Binding-site contacts:
Ligand atom CH2 contacts residue ILE133 of chain 1.Q at 3.7 Å (hydrophobic).
Ligand atom CE2 contacts residue ASP132 of chain 1.Q at 4.0 Å.
Ligand atom CE3 contacts residue VAL143 of chain 1.Q at 4.0 Å (hydrophobic).
Ligand atom NE1 contacts residue VAL40 of chain 1.Q at 3.7 Å.
Ligand atom CZ3 contacts residue GLY7 of chain 1.Q at 3.8 Å.
Ligand atom CE3 contacts residue GLY7 of chain 1.Q at 3.7 Å.
Ligand atom CZ2 contacts residue PHE5 of chain 1.Q at 3.8 Å (hydrophobic).
Ligand atom CD1 contacts residue MSE129 of chain 1.Q at 4.3 Å.
Ligand atom CG contacts residue GLY7 of chain 1.Q at 3.8 Å.
Ligand atom CZ2 contacts residue MSE129 of chain 1.Q at 4.0 Å.
Ligand atom CE2 contacts residue MSE129 of chain 1.Q at 3.8 Å.
Ligand atom CD2 contacts residue MSE129 of chain 1.Q at 4.1 Å.
Ligand atom CD1 contacts residue VAL40 of chain 1.Q at 3.5 Å (hydrophobic).
Ligand atom CZ3 contacts residue MSE129 of chain 1.Q at 4.1 Å.
Ligand atom NE1 contacts residue MSE129 of chain 1.Q at 3.8 Å.
Ligand atom C contacts residue GLN147 of chain 1.Q at 4.2 Å.
Ligand atom CZ3 contacts residue VAL141 of chain 1.Q at 3.6 Å (hydrophobic).
Ligand atom CH2 contacts residue PHE5 of chain 1.Q at 4.0 Å (hydrophobic).
Ligand atom CZ3 contacts residue VAL143 of chain 1.Q at 3.5 Å (hydrophobic).
Ligand atom CZ2 contacts residue ILE133 of chain 1.Q at 3.8 Å (hydrophobic).
Ligand atom CD2 contacts residue GLY7 of chain 1.Q at 3.6 Å.
Ligand atom CE3 contacts residue MSE129 of chain 1.Q at 4.0 Å.
Ligand atom CE2 contacts residue GLY7 of chain 1.Q at 3.7 Å.
Ligand atom CD1 contacts residue ASP132 of chain 1.Q at 3.7 Å.
Ligand atom NE1 contacts residue ASP132 of chain 1.Q at 2.9 Å (salt-bridge).
Ligand atom NE1 contacts residue HIS43 of chain 1.Q at 3.8 Å.
Ligand atom NE1 contacts residue GLY7 of chain 1.Q at 4.0 Å.
Ligand atom OXT contacts residue GLN147 of chain 1.Q at 4.1 Å.
Ligand atom CZ2 contacts residue ASP132 of chain 1.Q at 4.2 Å.
Ligand atom N contacts residue GLN147 of chain 1.Q at 4.2 Å.
Ligand atom CA contacts residue GLN147 of chain 1.Q at 4.2 Å.
Ligand atom CD1 contacts residue GLY7 of chain 1.Q at 4.1 Å.
Ligand atom CB contacts residue GLY7 of chain 1.Q at 3.6 Å.
Ligand atom CH2 contacts residue GLY7 of chain 1.Q at 3.9 Å.
Ligand atom O contacts residue GLN9 of chain 1.Q at 3.8 Å.
Ligand atom CH2 contacts residue VAL141 of chain 1.Q at 3.7 Å (hydrophobic).
Ligand atom CZ2 contacts residue GLY7 of chain 1.Q at 4.0 Å.
Ligand atom CD1 contacts residue HIS43 of chain 1.Q at 3.6 Å.
Ligand atom N contacts residue MSE129 of chain 1.Q at 3.4 Å (h-bond).
Ligand atom CB contacts residue VAL40 of chain 1.Q at 4.2 Å (hydrophobic).

A small-molecule ligand and the protein it binds are described below.
Small molecule (SMILES): N[C@@H](Cc1c[nH]c2ccccc12)C(=O)O

Sequence of chain 1.Q:
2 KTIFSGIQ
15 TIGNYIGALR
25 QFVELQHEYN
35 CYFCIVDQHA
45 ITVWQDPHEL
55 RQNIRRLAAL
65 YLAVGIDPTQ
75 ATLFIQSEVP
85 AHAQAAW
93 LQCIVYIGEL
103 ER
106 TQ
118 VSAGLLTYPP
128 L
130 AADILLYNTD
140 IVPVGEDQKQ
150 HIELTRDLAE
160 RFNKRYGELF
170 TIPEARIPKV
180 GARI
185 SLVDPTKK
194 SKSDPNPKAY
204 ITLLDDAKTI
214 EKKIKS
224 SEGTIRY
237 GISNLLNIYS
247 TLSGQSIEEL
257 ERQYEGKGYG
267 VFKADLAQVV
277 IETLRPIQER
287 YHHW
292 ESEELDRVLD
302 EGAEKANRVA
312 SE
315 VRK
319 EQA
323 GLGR